Sequence of chain 1.D:
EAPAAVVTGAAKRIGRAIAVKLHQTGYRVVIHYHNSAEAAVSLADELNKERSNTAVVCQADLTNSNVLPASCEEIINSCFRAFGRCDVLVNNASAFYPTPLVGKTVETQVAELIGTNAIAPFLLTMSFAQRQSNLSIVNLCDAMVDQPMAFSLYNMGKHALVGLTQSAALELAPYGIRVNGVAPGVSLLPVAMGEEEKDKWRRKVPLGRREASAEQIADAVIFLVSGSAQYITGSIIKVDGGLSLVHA

Binding-site contacts:
Ligand atom OAM contacts residue NAP1 of chain 1.N at 2.3 Å (h-bond).
Ligand atom CAT contacts residue LEU229 of chain 1.D at 3.8 Å (hydrophobic).
Ligand atom OAG contacts residue PRO230 of chain 1.D at 3.8 Å.
Ligand atom CAT contacts residue PRO230 of chain 1.D at 3.9 Å (hydrophobic).
Ligand atom CAA contacts residue PHE117 of chain 1.D at 3.7 Å (hydrophobic).
Ligand atom CAC contacts residue PHE117 of chain 1.D at 3.8 Å (hydrophobic).
Ligand atom CAF contacts residue NAP1 of chain 1.N at 3.8 Å.
Ligand atom CAD contacts residue NAP1 of chain 1.N at 3.6 Å.
Ligand atom OAO contacts residue PHE117 of chain 1.D at 4.0 Å.
Ligand atom OAG contacts residue PHE117 of chain 1.D at 3.6 Å.
Ligand atom OAU contacts residue VAL226 of chain 1.D at 3.5 Å.
Ligand atom OAL contacts residue TYR194 of chain 1.D at 2.9 Å (h-bond).
Ligand atom CAS contacts residue TRP241 of chain 1.D at 3.2 Å (hydrophobic).
Ligand atom CAD contacts residue PHE117 of chain 1.D at 3.7 Å (hydrophobic).
Ligand atom OAU contacts residue GLY225 of chain 1.D at 3.8 Å.
Ligand atom CAI contacts residue PHE117 of chain 1.D at 3.5 Å (hydrophobic).
Ligand atom CAP contacts residue PRO230 of chain 1.D at 3.5 Å (hydrophobic).
Ligand atom CAS contacts residue LEU229 of chain 1.D at 3.7 Å (hydrophobic).
Ligand atom CAA contacts residue NAP1 of chain 1.N at 3.9 Å.
Ligand atom OAN contacts residue ASP181 of chain 1.D at 3.3 Å (salt-bridge).
Ligand atom CAA contacts residue ARG34 of chain 1.D at 3.8 Å.
Ligand atom CAR contacts residue TRP241 of chain 1.D at 3.3 Å (hydrophobic).
Ligand atom OAM contacts residue ARG34 of chain 1.D at 3.2 Å (salt-bridge).
Ligand atom OAN contacts residue TYR194 of chain 1.D at 2.9 Å (h-bond).
Ligand atom OAN contacts residue NAP1 of chain 1.N at 3.3 Å.
Ligand atom OAN contacts residue PHE117 of chain 1.D at 3.6 Å.
Ligand atom CAI contacts residue NAP1 of chain 1.N at 3.9 Å.
Ligand atom CAH contacts residue PHE117 of chain 1.D at 3.5 Å (hydrophobic).
Ligand atom CAE contacts residue PHE117 of chain 1.D at 3.8 Å (hydrophobic).
Ligand atom CAC contacts residue NAP1 of chain 1.N at 3.3 Å.
Ligand atom CAJ contacts residue PHE117 of chain 1.D at 3.6 Å (hydrophobic).
Ligand atom CAT contacts residue MET233 of chain 1.D at 3.5 Å (hydrophobic).
Ligand atom OAL contacts residue NAP1 of chain 1.N at 2.7 Å (h-bond).
Ligand atom CAH contacts residue NAP1 of chain 1.N at 3.4 Å.
Ligand atom CAE contacts residue NAP1 of chain 1.N at 3.6 Å.
Ligand atom CAB contacts residue NAP1 of chain 1.N at 3.2 Å.
Ligand atom CAB contacts residue ARG34 of chain 1.D at 3.8 Å.
Ligand atom OAL contacts residue PHE117 of chain 1.D at 3.9 Å.
Ligand atom CAR contacts residue LEU229 of chain 1.D at 4.0 Å (hydrophobic).
Ligand atom CAF contacts residue PHE117 of chain 1.D at 3.6 Å (hydrophobic).

A protein and the small-molecule ligand that binds it are described below.
Small molecule (SMILES): O=c1c(O)c(-c2ccccc2O)oc2cc(O)cc(O)c12